Binding-site contacts:
Ligand atom O5' contacts residue DA1 of chain 1.ND at 3.9 Å.
Ligand atom C2' contacts residue PRO205 of chain 1.CA at 4.5 Å (hydrophobic).
Ligand atom C5' contacts residue DA1 of chain 1.ND at 3.6 Å.
Ligand atom C4' contacts residue DA1 of chain 1.ND at 3.7 Å.
Ligand atom O3' contacts residue DA1 of chain 1.ND at 1.6 Å.
Ligand atom C2' contacts residue DA1 of chain 1.ND at 3.7 Å.
Ligand atom C3' contacts residue DA1 of chain 1.ND at 2.6 Å.
Ligand atom O3' contacts residue PRO205 of chain 1.CA at 4.1 Å.

Sequence of chain 1.CA:
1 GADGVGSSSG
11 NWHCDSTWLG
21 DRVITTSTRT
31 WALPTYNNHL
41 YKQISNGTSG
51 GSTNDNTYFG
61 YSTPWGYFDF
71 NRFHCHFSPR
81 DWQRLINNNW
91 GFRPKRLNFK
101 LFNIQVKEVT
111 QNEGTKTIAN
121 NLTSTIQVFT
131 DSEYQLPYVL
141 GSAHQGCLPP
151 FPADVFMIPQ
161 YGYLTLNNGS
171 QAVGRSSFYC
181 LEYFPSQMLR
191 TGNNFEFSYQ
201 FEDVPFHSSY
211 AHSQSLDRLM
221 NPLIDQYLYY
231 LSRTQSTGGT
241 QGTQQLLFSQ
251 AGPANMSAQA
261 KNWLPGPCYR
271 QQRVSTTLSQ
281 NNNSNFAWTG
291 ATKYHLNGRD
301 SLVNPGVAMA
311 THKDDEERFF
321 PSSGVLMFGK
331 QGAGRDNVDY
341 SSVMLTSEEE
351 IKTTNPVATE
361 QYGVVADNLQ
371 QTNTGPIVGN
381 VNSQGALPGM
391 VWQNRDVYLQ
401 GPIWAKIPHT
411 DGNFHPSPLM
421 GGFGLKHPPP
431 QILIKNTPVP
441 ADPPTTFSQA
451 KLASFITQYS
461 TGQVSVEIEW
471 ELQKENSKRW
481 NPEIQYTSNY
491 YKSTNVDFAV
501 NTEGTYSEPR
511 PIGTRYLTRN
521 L

A protein and the small-molecule ligand that binds it are described below.
Small molecule (SMILES): Nc1ccn([C@H]2C[C@H](O)[C@@H](COP(=O)(O)O)O2)c(=O)n1